Sequence of chain 2.C:
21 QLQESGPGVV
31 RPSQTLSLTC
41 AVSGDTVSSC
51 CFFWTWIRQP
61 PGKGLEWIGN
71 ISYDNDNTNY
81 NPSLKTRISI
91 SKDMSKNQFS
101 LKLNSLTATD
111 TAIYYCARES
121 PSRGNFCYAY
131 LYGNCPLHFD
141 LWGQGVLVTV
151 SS

Binding-site contacts:
Ligand atom C3 contacts residue ARG293 of chain 2.A at 3.5 Å.
Ligand atom O6 contacts residue ASN79 of chain 2.A at 3.9 Å.
Ligand atom O6 contacts residue PHE251 of chain 2.A at 3.5 Å.
Ligand atom O4 contacts residue ARG293 of chain 2.A at 3.0 Å (salt-bridge).
Ligand atom C6 contacts residue GLY85 of chain 2.D at 3.6 Å.
Ligand atom C8 contacts residue PHE75 of chain 2.A at 3.3 Å (hydrophobic).
Ligand atom O7 contacts residue PRO253 of chain 2.A at 3.4 Å.
Ligand atom C8 contacts residue PHE251 of chain 2.A at 3.6 Å (hydrophobic).
Ligand atom O3 contacts residue PHE126 of chain 2.C at 3.4 Å.
Ligand atom N2 contacts residue PHE251 of chain 2.A at 3.4 Å.
Ligand atom O3 contacts residue NAG1 of chain 2.L at 3.0 Å (h-bond).
Ligand atom C5 contacts residue ASN37 of chain 2.A at 3.8 Å.
Ligand atom O3 contacts residue PHE251 of chain 2.A at 3.3 Å.
Ligand atom C1 contacts residue ASN37 of chain 2.A at 1.5 Å.
Ligand atom O2 contacts residue PHE126 of chain 2.C at 3.3 Å.
Ligand atom O4 contacts residue GLY292 of chain 2.A at 3.0 Å (h-bond).
Ligand atom C3 contacts residue NAG1 of chain 2.L at 3.8 Å.
Ligand atom O3 contacts residue GLY292 of chain 2.A at 3.6 Å.
Ligand atom O5 contacts residue ASN37 of chain 2.A at 2.5 Å (h-bond).
Ligand atom O4 contacts residue TYR128 of chain 2.C at 3.1 Å (h-bond).
Ligand atom O7 contacts residue ASN37 of chain 2.A at 3.2 Å (h-bond).
Ligand atom O6 contacts residue NAG1 of chain 2.R at 3.7 Å.
Ligand atom C2 contacts residue ASN37 of chain 2.A at 2.5 Å.
Ligand atom C7 contacts residue ASN37 of chain 2.A at 3.3 Å.
Ligand atom C2 contacts residue NAG1 of chain 2.R at 4.0 Å.
Ligand atom C4 contacts residue GLY292 of chain 2.A at 3.7 Å.
Ligand atom N2 contacts residue ASN37 of chain 2.A at 3.0 Å (h-bond).
Ligand atom C8 contacts residue MET252 of chain 2.A at 3.9 Å (hydrophobic).
Ligand atom C7 contacts residue PRO253 of chain 2.A at 4.0 Å (hydrophobic).
Ligand atom O4 contacts residue SER86 of chain 2.D at 3.1 Å.
Ligand atom C1 contacts residue LYS498 of chain 2.A at 3.9 Å.
Ligand atom O7 contacts residue SER74 of chain 2.A at 3.7 Å.
Ligand atom C8 contacts residue PRO253 of chain 2.A at 3.7 Å (hydrophobic).
Ligand atom C4 contacts residue ARG293 of chain 2.A at 3.9 Å.
Ligand atom O3 contacts residue ARG293 of chain 2.A at 3.5 Å (salt-bridge).
Ligand atom C3 contacts residue ASN125 of chain 2.C at 3.8 Å.
Ligand atom C3 contacts residue ASN37 of chain 2.A at 3.9 Å.
Ligand atom C7 contacts residue PHE251 of chain 2.A at 3.6 Å (hydrophobic).
Ligand atom O3 contacts residue ASN125 of chain 2.C at 3.0 Å (h-bond).
Ligand atom O6 contacts residue ASN71 of chain 2.D at 3.0 Å (h-bond).

Sequence of chain 2.D:
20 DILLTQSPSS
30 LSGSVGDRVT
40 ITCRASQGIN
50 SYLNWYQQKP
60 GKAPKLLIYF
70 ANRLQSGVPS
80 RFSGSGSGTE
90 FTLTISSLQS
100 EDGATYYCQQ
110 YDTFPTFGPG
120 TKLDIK

Sequence of chain 2.A:
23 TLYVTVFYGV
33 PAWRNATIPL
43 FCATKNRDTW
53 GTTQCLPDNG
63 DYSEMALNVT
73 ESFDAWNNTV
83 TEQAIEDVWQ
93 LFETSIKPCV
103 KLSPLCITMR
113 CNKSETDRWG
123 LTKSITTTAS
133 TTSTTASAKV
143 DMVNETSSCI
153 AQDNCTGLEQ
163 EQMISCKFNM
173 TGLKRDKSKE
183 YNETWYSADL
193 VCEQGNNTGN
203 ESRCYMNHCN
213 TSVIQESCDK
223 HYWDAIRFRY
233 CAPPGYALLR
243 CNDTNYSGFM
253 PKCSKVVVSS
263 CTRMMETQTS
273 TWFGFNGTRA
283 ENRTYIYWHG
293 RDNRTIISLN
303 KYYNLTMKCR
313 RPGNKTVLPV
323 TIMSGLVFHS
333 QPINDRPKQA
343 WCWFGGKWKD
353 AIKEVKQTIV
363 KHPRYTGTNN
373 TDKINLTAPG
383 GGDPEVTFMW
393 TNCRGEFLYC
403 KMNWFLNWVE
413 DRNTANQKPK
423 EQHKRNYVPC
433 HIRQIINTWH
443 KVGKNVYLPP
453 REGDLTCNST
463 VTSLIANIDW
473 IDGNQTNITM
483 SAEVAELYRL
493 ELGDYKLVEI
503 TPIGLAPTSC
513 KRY

The protein below binds the small molecule below.
Small molecule (SMILES): CC(=O)N[C@H]1[C@H](O[C@H]2[C@H](O)[C@@H](NC(C)=O)CO[C@@H]2CO)O[C@H](CO)[C@@H](O[C@@H]2O[C@H](CO[C@H]3O[C@H](CO[C@H]4O[C@H](CO)[C@@H](O)[C@H](O)[C@@H]4O)[C@@H](O)[C@H](O[C@H]4O[C@H](CO)[C@@H](O)[C@H](O)[C@@H]4O[C@H]4O[C@H](CO)[C@@H](O)[C@H](O)[C@@H]4O)[C@@H]3O)[C@@H](O)[C@H](O[C@H]3O[C@H](CO)[C@@H](O)[C@H](O)[C@@H]3O)[C@@H]2O)[C@@H]1O